Sequence of chain 12.A:
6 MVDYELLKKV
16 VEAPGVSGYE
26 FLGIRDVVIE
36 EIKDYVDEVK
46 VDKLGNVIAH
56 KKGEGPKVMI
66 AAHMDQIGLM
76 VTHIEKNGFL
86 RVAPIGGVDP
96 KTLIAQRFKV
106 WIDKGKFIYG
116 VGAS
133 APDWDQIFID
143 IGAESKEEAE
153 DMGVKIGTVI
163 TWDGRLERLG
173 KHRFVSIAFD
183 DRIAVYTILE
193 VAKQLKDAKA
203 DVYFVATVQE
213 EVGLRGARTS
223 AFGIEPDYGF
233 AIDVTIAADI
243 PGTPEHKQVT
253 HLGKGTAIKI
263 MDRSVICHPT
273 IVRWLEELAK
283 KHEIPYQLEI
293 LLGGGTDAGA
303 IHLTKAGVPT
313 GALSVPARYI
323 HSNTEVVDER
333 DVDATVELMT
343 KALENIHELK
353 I

Binding-site contacts:
Ligand atom C contacts residue GLU213 of chain 12.A at 3.5 Å.
Ligand atom O contacts residue GLU213 of chain 12.A at 3.2 Å (salt-bridge).
Ligand atom N contacts residue GLY297 of chain 12.A at 3.3 Å (h-bond).
Ligand atom CA contacts residue ZN1 of chain 12.C at 2.9 Å.
Ligand atom CA contacts residue ZN1 of chain 12.D at 3.4 Å.
Ligand atom O contacts residue HIS323 of chain 12.A at 3.1 Å (h-bond).
Ligand atom N contacts residue VAL236 of chain 12.A at 3.4 Å (h-bond).
Ligand atom C contacts residue ZN1 of chain 12.D at 2.9 Å.
Ligand atom O contacts residue ILE322 of chain 12.A at 3.3 Å.
Ligand atom O contacts residue GLY296 of chain 12.A at 3.5 Å.
Ligand atom O1 contacts residue GLU213 of chain 12.A at 3.1 Å (salt-bridge).
Ligand atom OD2 contacts residue ILE322 of chain 12.A at 3.1 Å.
Ligand atom O contacts residue HIS323 of chain 12.A at 3.0 Å (h-bond).
Ligand atom C6 contacts residue GLU212 of chain 12.A at 3.2 Å.
Ligand atom OXT contacts residue ILE322 of chain 12.A at 3.0 Å.
Ligand atom CG2 contacts residue GLU212 of chain 12.A at 3.5 Å.
Ligand atom N contacts residue ASP235 of chain 12.A at 2.7 Å (salt-bridge).
Ligand atom O1 contacts residue HIS68 of chain 12.A at 3.1 Å (h-bond).
Ligand atom O1 contacts residue ASP182 of chain 12.A at 3.0 Å (salt-bridge).
Ligand atom O contacts residue ZN1 of chain 12.D at 2.4 Å.
Ligand atom O1 contacts residue GLU212 of chain 12.A at 2.9 Å (salt-bridge).
Ligand atom C2 contacts residue GLY297 of chain 12.A at 3.6 Å.
Ligand atom C contacts residue HIS323 of chain 12.A at 3.3 Å.
Ligand atom C5 contacts residue VAL236 of chain 12.A at 3.3 Å (hydrophobic).
Ligand atom C3 contacts residue VAL236 of chain 12.A at 3.3 Å (hydrophobic).
Ligand atom CG contacts residue ILE238 of chain 12.A at 3.2 Å (hydrophobic).
Ligand atom OD2 contacts residue ILE238 of chain 12.A at 2.8 Å.
Ligand atom CA contacts residue ASP182 of chain 12.A at 3.6 Å.
Ligand atom C5 contacts residue LEU293 of chain 12.A at 3.4 Å (hydrophobic).
Ligand atom C6 contacts residue ZN1 of chain 12.D at 2.9 Å.
Ligand atom OXT contacts residue HIS323 of chain 12.A at 2.8 Å.
Ligand atom OD1 contacts residue ILE238 of chain 12.A at 3.6 Å.
Ligand atom N contacts residue GLU212 of chain 12.A at 3.4 Å (salt-bridge).
Ligand atom O contacts residue GLY297 of chain 12.A at 3.3 Å (h-bond).
Ligand atom N contacts residue ASP182 of chain 12.A at 3.4 Å (salt-bridge).
Ligand atom C6 contacts residue ZN1 of chain 12.C at 2.8 Å.
Ligand atom C contacts residue ILE322 of chain 12.A at 3.5 Å (hydrophobic).
Ligand atom O1 contacts residue ZN1 of chain 12.D at 2.1 Å.
Ligand atom N contacts residue ZN1 of chain 12.C at 2.2 Å.
Ligand atom O1 contacts residue ZN1 of chain 12.C at 2.0 Å.

A protein and the small-molecule ligand that binds it are described below.
Small molecule (SMILES): CC(C)C[C@@H](N)[C@H](O)C(=O)N[C@H](C(=O)N[C@@H](C(=O)N[C@@H](CC(=O)O)C(=O)O)C(C)C)C(C)C